A protein and the small-molecule ligand that binds it are described below.
Small molecule (SMILES): O=C(CCCC[C@@H]1SC[C@@H]2NC(=O)N[C@@H]21)NCCN(Cc1ccccn1)Cc1ccccn1

Binding-site contacts:
Ligand atom C21 contacts residue TRP120 of chain 4.A at 3.6 Å (hydrophobic).
Ligand atom N1 contacts residue ASP128 of chain 2.A at 2.8 Å (salt-bridge).
Ligand atom C9 contacts residue LEU25 of chain 2.A at 3.6 Å (hydrophobic).
Ligand atom C11 contacts residue GLU112 of chain 2.A at 3.4 Å.
Ligand atom N6 contacts residue SER88 of chain 2.A at 3.0 Å (h-bond).
Ligand atom C19 contacts residue ALA121 of chain 4.A at 3.6 Å (hydrophobic).
Ligand atom C9 contacts residue ASP128 of chain 2.A at 3.7 Å.
Ligand atom C9 contacts residue SER27 of chain 2.A at 3.6 Å.
Ligand atom C14 contacts residue SER122 of chain 2.A at 3.2 Å.
Ligand atom S1 contacts residue TRP92 of chain 2.A at 3.7 Å.
Ligand atom C9 contacts residue TYR43 of chain 2.A at 3.5 Å (hydrophobic).
Ligand atom N4 contacts residue GLU112 of chain 2.A at 3.6 Å.
Ligand atom C2 contacts residue TRP79 of chain 2.A at 3.6 Å (hydrophobic).
Ligand atom C15 contacts residue ALA121 of chain 2.A at 3.5 Å (hydrophobic).
Ligand atom N1 contacts residue LEU25 of chain 2.A at 3.7 Å.
Ligand atom N2 contacts residue SER45 of chain 2.A at 3.0 Å (h-bond).
Ligand atom C4 contacts residue LEU110 of chain 2.A at 3.5 Å (hydrophobic).
Ligand atom O1 contacts residue GLY48 of chain 2.A at 3.5 Å.
Ligand atom C14 contacts residue LEU110 of chain 2.A at 3.5 Å (hydrophobic).
Ligand atom C2 contacts residue ASN49 of chain 2.A at 3.6 Å.
Ligand atom O2 contacts residue SER27 of chain 2.A at 2.7 Å (h-bond).
Ligand atom S1 contacts residue THR90 of chain 2.A at 3.4 Å (h-bond).
Ligand atom C13 contacts residue LEU110 of chain 2.A at 3.4 Å (hydrophobic).
Ligand atom S1 contacts residue TRP79 of chain 2.A at 3.6 Å.
Ligand atom O2 contacts residue TYR43 of chain 2.A at 2.8 Å (h-bond).
Ligand atom O2 contacts residue ASN23 of chain 2.A at 3.0 Å (h-bond).
Ligand atom O1 contacts residue ASN49 of chain 2.A at 2.8 Å (h-bond).
Ligand atom C10 contacts residue TRP120 of chain 4.A at 3.7 Å (hydrophobic).
Ligand atom C12 contacts residue GLU112 of chain 2.A at 3.5 Å.
Ligand atom C1 contacts residue ASN49 of chain 2.A at 3.6 Å.
Ligand atom C13 contacts residue GLU112 of chain 2.A at 3.6 Å.
Ligand atom C5 contacts residue SER45 of chain 2.A at 3.5 Å.
Ligand atom C6 contacts residue TRP120 of chain 4.A at 3.7 Å (hydrophobic).
Ligand atom C15 contacts residue SER122 of chain 2.A at 3.4 Å.
Ligand atom N2 contacts residue VAL47 of chain 2.A at 3.6 Å.
Ligand atom C5 contacts residue VAL47 of chain 2.A at 3.7 Å (hydrophobic).
Ligand atom C14 contacts residue GLU112 of chain 2.A at 3.6 Å.
Ligand atom C7 contacts residue TRP108 of chain 2.A at 3.4 Å (hydrophobic).
Ligand atom C15 contacts residue LEU124 of chain 2.A at 3.7 Å (hydrophobic).
Ligand atom C16 contacts residue ALA121 of chain 2.A at 3.7 Å (hydrophobic).

Sequence of chain 2.A:
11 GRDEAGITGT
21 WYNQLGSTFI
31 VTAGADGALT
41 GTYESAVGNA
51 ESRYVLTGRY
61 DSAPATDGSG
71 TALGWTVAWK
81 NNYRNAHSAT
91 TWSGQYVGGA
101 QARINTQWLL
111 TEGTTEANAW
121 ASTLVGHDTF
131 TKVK

Sequence of chain 4.A:
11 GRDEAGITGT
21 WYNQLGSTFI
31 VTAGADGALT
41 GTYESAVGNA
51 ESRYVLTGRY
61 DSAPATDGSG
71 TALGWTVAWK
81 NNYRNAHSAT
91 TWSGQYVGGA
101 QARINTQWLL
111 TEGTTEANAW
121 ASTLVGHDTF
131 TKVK